Sequence of chain 2.F:
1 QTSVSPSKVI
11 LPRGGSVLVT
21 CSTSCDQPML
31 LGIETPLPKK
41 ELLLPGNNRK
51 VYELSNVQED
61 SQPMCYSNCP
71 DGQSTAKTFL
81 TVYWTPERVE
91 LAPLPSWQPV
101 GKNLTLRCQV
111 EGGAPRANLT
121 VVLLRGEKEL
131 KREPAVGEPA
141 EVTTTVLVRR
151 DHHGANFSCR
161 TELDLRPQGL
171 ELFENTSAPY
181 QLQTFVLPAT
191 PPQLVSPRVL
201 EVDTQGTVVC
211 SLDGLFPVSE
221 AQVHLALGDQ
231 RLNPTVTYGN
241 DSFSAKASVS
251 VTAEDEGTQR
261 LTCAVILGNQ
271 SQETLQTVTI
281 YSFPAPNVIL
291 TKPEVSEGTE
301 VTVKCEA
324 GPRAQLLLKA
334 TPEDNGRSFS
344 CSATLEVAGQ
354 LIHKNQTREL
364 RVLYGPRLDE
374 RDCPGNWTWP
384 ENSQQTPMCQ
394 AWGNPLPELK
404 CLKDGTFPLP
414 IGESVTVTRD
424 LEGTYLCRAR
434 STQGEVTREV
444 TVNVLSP

This protein binds this small molecule.
Small molecule (SMILES): CC(=O)N[C@@H]1[C@@H](O)[C@H](O)[C@@H](CO)O[C@H]1O

Binding-site contacts:
Ligand atom C3 contacts residue TRP97 of chain 2.F at 2.7 Å (hydrophobic).
Ligand atom C2 contacts residue TRP97 of chain 2.F at 3.1 Å (hydrophobic).
Ligand atom O7 contacts residue TRP97 of chain 2.F at 3.8 Å.
Ligand atom C3 contacts residue ASN269 of chain 2.F at 3.1 Å.
Ligand atom C1 contacts residue ASN269 of chain 2.F at 1.4 Å.
Ligand atom O4 contacts residue TRP97 of chain 2.F at 3.8 Å.
Ligand atom O3 contacts residue ASN269 of chain 2.F at 4.4 Å.
Ligand atom C7 contacts residue ASN269 of chain 2.F at 3.5 Å.
Ligand atom C1 contacts residue TRP97 of chain 2.F at 4.2 Å (hydrophobic).
Ligand atom N2 contacts residue ASN269 of chain 2.F at 2.8 Å (h-bond).
Ligand atom C4 contacts residue TRP97 of chain 2.F at 4.2 Å (hydrophobic).
Ligand atom O3 contacts residue PRO95 of chain 2.F at 4.4 Å.
Ligand atom C4 contacts residue ASN269 of chain 2.F at 3.7 Å.
Ligand atom O3 contacts residue TRP97 of chain 2.F at 2.5 Å (h-bond).
Ligand atom C8 contacts residue PRO99 of chain 2.F at 3.9 Å (hydrophobic).
Ligand atom C5 contacts residue ASN269 of chain 2.F at 3.0 Å.
Ligand atom C6 contacts residue ASN269 of chain 2.F at 4.3 Å.
Ligand atom C7 contacts residue TRP97 of chain 2.F at 3.3 Å (hydrophobic).
Ligand atom O5 contacts residue ASN269 of chain 2.F at 2.4 Å (h-bond).
Ligand atom O7 contacts residue ASN269 of chain 2.F at 3.4 Å (h-bond).
Ligand atom C8 contacts residue TRP97 of chain 2.F at 4.0 Å (hydrophobic).
Ligand atom C2 contacts residue ASN269 of chain 2.F at 2.5 Å.
Ligand atom N2 contacts residue TRP97 of chain 2.F at 2.4 Å (h-bond).